Binding-site contacts:
Ligand atom C19 contacts residue GLY48 of chain 1.A at 3.4 Å.
Ligand atom O54 contacts residue ASP29 of chain 1.B at 3.0 Å (salt-bridge).
Ligand atom C8 contacts residue ILE50 of chain 1.A at 3.5 Å (hydrophobic).
Ligand atom O52 contacts residue GLY48 of chain 1.B at 3.5 Å (h-bond).
Ligand atom C59 contacts residue ILE50 of chain 1.B at 3.4 Å (hydrophobic).
Ligand atom O51 contacts residue ASP25 of chain 1.A at 2.3 Å (salt-bridge).
Ligand atom O2 contacts residue GLY49 of chain 1.A at 3.5 Å.
Ligand atom C57 contacts residue PRO81 of chain 1.A at 3.0 Å (hydrophobic).
Ligand atom N51 contacts residue GLY27 of chain 1.B at 2.9 Å (h-bond).
Ligand atom O58 contacts residue ILE47 of chain 1.B at 3.4 Å.
Ligand atom C3 contacts residue GLY27 of chain 1.A at 3.5 Å.
Ligand atom C3 contacts residue ASP25 of chain 1.B at 3.5 Å.
Ligand atom O8 contacts residue GLY48 of chain 1.A at 2.6 Å (h-bond).
Ligand atom C52 contacts residue ASP25 of chain 1.A at 3.1 Å.
Ligand atom N2 contacts residue GLY48 of chain 1.A at 2.9 Å (h-bond).
Ligand atom O1 contacts residue GLY27 of chain 1.A at 3.3 Å (h-bond).
Ligand atom C6 contacts residue GLY49 of chain 1.A at 3.6 Å.
Ligand atom O1 contacts residue ASP25 of chain 1.B at 2.8 Å (salt-bridge).
Ligand atom O4 contacts residue ASP29 of chain 1.A at 3.3 Å (salt-bridge).
Ligand atom C53 contacts residue ILE84 of chain 1.A at 3.5 Å (hydrophobic).
Ligand atom C18 contacts residue GLY48 of chain 1.A at 3.2 Å.
Ligand atom O1 contacts residue ASP25 of chain 1.A at 2.6 Å (salt-bridge).
Ligand atom N54 contacts residue ASP29 of chain 1.B at 3.1 Å (salt-bridge).
Ligand atom C68 contacts residue GLY48 of chain 1.B at 3.4 Å.
Ligand atom N1 contacts residue GLY27 of chain 1.A at 3.2 Å (h-bond).
Ligand atom C18 contacts residue ASP29 of chain 1.A at 3.4 Å.
Ligand atom O4 contacts residue ALA28 of chain 1.A at 3.5 Å.
Ligand atom C58 contacts residue ILE50 of chain 1.B at 3.2 Å (hydrophobic).
Ligand atom C58 contacts residue PRO81 of chain 1.A at 3.6 Å (hydrophobic).
Ligand atom N4 contacts residue ASP29 of chain 1.A at 2.9 Å (salt-bridge).
Ligand atom C58 contacts residue GLY49 of chain 1.B at 3.1 Å.
Ligand atom C7 contacts residue GLY49 of chain 1.A at 3.5 Å.
Ligand atom O58 contacts residue GLY48 of chain 1.B at 2.9 Å (h-bond).
Ligand atom C2 contacts residue ASP25 of chain 1.B at 3.3 Å.
Ligand atom O4 contacts residue GLY27 of chain 1.A at 3.6 Å (h-bond).
Ligand atom C20 contacts residue ASP29 of chain 1.A at 3.1 Å.
Ligand atom O8 contacts residue ILE47 of chain 1.A at 3.2 Å.
Ligand atom N52 contacts residue GLY48 of chain 1.B at 2.9 Å (h-bond).
Ligand atom O51 contacts residue GLY27 of chain 1.B at 3.0 Å (h-bond).
Ligand atom O52 contacts residue GLY49 of chain 1.B at 3.5 Å.

Sequence of chain 1.A:
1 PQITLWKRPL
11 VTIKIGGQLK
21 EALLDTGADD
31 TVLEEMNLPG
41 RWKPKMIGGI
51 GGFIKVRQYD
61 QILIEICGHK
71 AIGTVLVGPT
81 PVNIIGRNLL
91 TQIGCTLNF

This small molecule binds to this protein.
Small molecule (SMILES): CC(C)[C@H](NC(=O)[C@H](C)NC(=O)OCc1ccccc1)C(=O)N[C@@H](Cc1ccccc1)[C@@H](O)[C@H](O)[C@H](Cc1ccccc1)NC(=O)[C@@H](NC(=O)[C@H](C)NC(=O)OCc1ccccc1)C(C)C

Sequence of chain 1.B:
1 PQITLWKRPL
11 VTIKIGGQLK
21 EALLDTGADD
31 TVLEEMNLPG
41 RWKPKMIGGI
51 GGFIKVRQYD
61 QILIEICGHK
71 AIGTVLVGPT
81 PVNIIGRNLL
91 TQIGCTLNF